A protein and the small-molecule ligand that binds it are described below.
Small molecule (SMILES): CC(=O)N[C@@H]1[C@@H](O)[C@H](O)[C@@H](CO)O[C@H]1O

Sequence of chain 1.E:
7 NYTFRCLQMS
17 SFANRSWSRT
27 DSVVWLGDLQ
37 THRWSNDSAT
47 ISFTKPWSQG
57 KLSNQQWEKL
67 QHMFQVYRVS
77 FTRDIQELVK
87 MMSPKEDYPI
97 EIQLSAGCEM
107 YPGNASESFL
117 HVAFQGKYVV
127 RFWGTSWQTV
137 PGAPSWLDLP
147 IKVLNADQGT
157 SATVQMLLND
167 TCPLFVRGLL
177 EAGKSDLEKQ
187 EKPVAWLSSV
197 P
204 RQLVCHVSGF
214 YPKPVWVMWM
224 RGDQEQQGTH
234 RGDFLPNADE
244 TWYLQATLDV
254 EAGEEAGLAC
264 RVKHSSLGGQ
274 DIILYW

Binding-site contacts:
Ligand atom C5 contacts residue ASN20 of chain 1.E at 3.7 Å.
Ligand atom O5 contacts residue TRP23 of chain 1.E at 4.0 Å.
Ligand atom C1 contacts residue ALA19 of chain 1.E at 4.3 Å (hydrophobic).
Ligand atom O5 contacts residue ALA19 of chain 1.E at 3.7 Å.
Ligand atom N2 contacts residue ASN20 of chain 1.E at 3.1 Å (h-bond).
Ligand atom C7 contacts residue ASN20 of chain 1.E at 3.5 Å.
Ligand atom C8 contacts residue SER22 of chain 1.E at 3.9 Å.
Ligand atom C4 contacts residue ASN20 of chain 1.E at 4.2 Å.
Ligand atom C6 contacts residue TRP23 of chain 1.E at 3.9 Å (hydrophobic).
Ligand atom O5 contacts residue ASN20 of chain 1.E at 2.4 Å (h-bond).
Ligand atom O7 contacts residue ASN20 of chain 1.E at 3.4 Å (h-bond).
Ligand atom C1 contacts residue TRP23 of chain 1.E at 3.8 Å (hydrophobic).
Ligand atom C3 contacts residue ASN20 of chain 1.E at 3.9 Å.
Ligand atom O6 contacts residue ALA19 of chain 1.E at 4.3 Å.
Ligand atom C6 contacts residue ALA19 of chain 1.E at 4.4 Å (hydrophobic).
Ligand atom C5 contacts residue TRP23 of chain 1.E at 3.8 Å (hydrophobic).
Ligand atom C1 contacts residue ASN20 of chain 1.E at 1.4 Å.
Ligand atom C2 contacts residue ASN20 of chain 1.E at 2.5 Å.